A small-molecule ligand and the protein it binds are described below.
Small molecule (SMILES): Nc1ncnc2c1ncn2[C@@H]1O[C@H](CO)[C@@H](O)[C@H]1O

Sequence of chain 1.A:
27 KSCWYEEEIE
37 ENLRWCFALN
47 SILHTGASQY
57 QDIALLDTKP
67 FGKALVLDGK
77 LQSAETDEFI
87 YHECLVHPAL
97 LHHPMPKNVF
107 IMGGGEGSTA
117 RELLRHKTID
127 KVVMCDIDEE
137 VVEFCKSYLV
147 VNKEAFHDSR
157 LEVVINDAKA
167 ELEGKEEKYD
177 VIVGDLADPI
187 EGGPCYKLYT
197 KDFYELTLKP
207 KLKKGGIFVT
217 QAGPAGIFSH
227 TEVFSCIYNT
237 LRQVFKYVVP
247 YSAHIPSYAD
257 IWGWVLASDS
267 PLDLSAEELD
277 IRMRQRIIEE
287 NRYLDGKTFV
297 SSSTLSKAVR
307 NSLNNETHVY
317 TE

Binding-site contacts:
Ligand atom N6 contacts residue LEU194 of chain 1.A at 3.4 Å.
Ligand atom N6 contacts residue PRO190 of chain 1.A at 3.4 Å (h-bond).
Ligand atom O4' contacts residue LEU182 of chain 1.A at 3.8 Å.
Ligand atom C2 contacts residue ILE133 of chain 1.A at 3.5 Å (hydrophobic).
Ligand atom N3 contacts residue CYS131 of chain 1.A at 3.7 Å.
Ligand atom O2' contacts residue ILE133 of chain 1.A at 3.8 Å.
Ligand atom N3 contacts residue ASP132 of chain 1.A at 3.7 Å.
Ligand atom C4 contacts residue LEU182 of chain 1.A at 3.4 Å (hydrophobic).
Ligand atom O5' contacts residue ALA183 of chain 1.A at 3.6 Å (h-bond).
Ligand atom C4' contacts residue ASP132 of chain 1.A at 3.8 Å.
Ligand atom O2' contacts residue ASP132 of chain 1.A at 2.5 Å (salt-bridge).
Ligand atom C5 contacts residue ILE133 of chain 1.A at 3.5 Å (hydrophobic).
Ligand atom C4 contacts residue ILE133 of chain 1.A at 3.5 Å (hydrophobic).
Ligand atom C8 contacts residue CYS191 of chain 1.A at 3.6 Å (hydrophobic).
Ligand atom C3' contacts residue ASP132 of chain 1.A at 3.6 Å.
Ligand atom N7 contacts residue CYS191 of chain 1.A at 3.5 Å (h-bond).
Ligand atom C2' contacts residue ASP132 of chain 1.A at 3.4 Å.
Ligand atom C1' contacts residue ASP132 of chain 1.A at 3.4 Å.
Ligand atom N6 contacts residue ASP163 of chain 1.A at 2.8 Å (salt-bridge).
Ligand atom C6 contacts residue ASP163 of chain 1.A at 3.7 Å.
Ligand atom N3 contacts residue ILE133 of chain 1.A at 3.3 Å (h-bond).
Ligand atom C5' contacts residue ASP181 of chain 1.A at 3.7 Å.
Ligand atom C6 contacts residue LEU194 of chain 1.A at 3.8 Å (hydrophobic).
Ligand atom C5 contacts residue LEU182 of chain 1.A at 3.8 Å (hydrophobic).
Ligand atom C8 contacts residue ILE133 of chain 1.A at 3.8 Å (hydrophobic).
Ligand atom N9 contacts residue LEU182 of chain 1.A at 3.8 Å.
Ligand atom C2 contacts residue CYS131 of chain 1.A at 3.3 Å (hydrophobic).
Ligand atom O2' contacts residue ASP134 of chain 1.A at 3.5 Å.
Ligand atom C5' contacts residue B3P1 of chain 1.D at 3.8 Å.
Ligand atom N7 contacts residue ILE133 of chain 1.A at 3.7 Å.
Ligand atom N1 contacts residue ALA164 of chain 1.A at 3.0 Å (h-bond).
Ligand atom N3 contacts residue GLY109 of chain 1.A at 3.5 Å.
Ligand atom C4' contacts residue ASP181 of chain 1.A at 3.9 Å.
Ligand atom N3 contacts residue LEU182 of chain 1.A at 3.6 Å.
Ligand atom N9 contacts residue ILE133 of chain 1.A at 3.6 Å.
Ligand atom C2 contacts residue ASN162 of chain 1.A at 3.8 Å.
Ligand atom O2' contacts residue GLN57 of chain 1.A at 3.4 Å (h-bond).
Ligand atom N1 contacts residue ASP163 of chain 1.A at 3.6 Å.
Ligand atom O3' contacts residue ASP132 of chain 1.A at 2.7 Å (salt-bridge).
Ligand atom C2 contacts residue ALA164 of chain 1.A at 3.6 Å (hydrophobic).